Binding-site contacts:
Ligand atom OBZ contacts residue VAL76 of chain 1.A at 3.4 Å (h-bond).
Ligand atom CBF contacts residue PHE67 of chain 1.A at 3.8 Å (hydrophobic).
Ligand atom CA contacts residue TYR103 of chain 1.A at 3.8 Å (hydrophobic).
Ligand atom CAZ contacts residue TYR103 of chain 1.A at 3.3 Å (hydrophobic).
Ligand atom CBK contacts residue VAL76 of chain 1.A at 3.7 Å (hydrophobic).
Ligand atom CBH contacts residue GLN75 of chain 1.A at 3.4 Å.
Ligand atom CBJ contacts residue GLN75 of chain 1.A at 3.5 Å.
Ligand atom CBI contacts residue GLN75 of chain 1.A at 3.2 Å.
Ligand atom CAP contacts residue ASP58 of chain 1.A at 3.8 Å.
Ligand atom CAS contacts residue PHE67 of chain 1.A at 3.8 Å (hydrophobic).
Ligand atom OAJ contacts residue TYR103 of chain 1.A at 2.7 Å (h-bond).
Ligand atom CAI contacts residue TYR103 of chain 1.A at 3.5 Å (hydrophobic).
Ligand atom CAG contacts residue ASP58 of chain 1.A at 3.7 Å.
Ligand atom CCC contacts residue TYR103 of chain 1.A at 3.5 Å (hydrophobic).
Ligand atom CBJ contacts residue GLY74 of chain 1.A at 3.6 Å.
Ligand atom CBJ contacts residue VAL76 of chain 1.A at 3.6 Å (hydrophobic).
Ligand atom CBG contacts residue PHE67 of chain 1.A at 3.7 Å (hydrophobic).
Ligand atom OAJ contacts residue PHE120 of chain 1.A at 3.8 Å.
Ligand atom CCA contacts residue VAL76 of chain 1.A at 3.3 Å (hydrophobic).
Ligand atom CCC contacts residue ALA102 of chain 1.A at 3.8 Å (hydrophobic).
Ligand atom CAC contacts residue LYS111 of chain 1.A at 3.7 Å.
Ligand atom O contacts residue VAL76 of chain 1.A at 3.4 Å.
Ligand atom CAL contacts residue PHE120 of chain 1.A at 3.8 Å (hydrophobic).
Ligand atom CAS contacts residue TRP80 of chain 1.A at 3.7 Å (hydrophobic).
Ligand atom CBY contacts residue TYR103 of chain 1.A at 3.5 Å (hydrophobic).
Ligand atom CAM contacts residue LYS50 of chain 1.A at 3.8 Å.
Ligand atom OAW contacts residue TYR103 of chain 1.A at 3.2 Å (h-bond).
Ligand atom CAT contacts residue TYR47 of chain 1.A at 3.6 Å (hydrophobic).
Ligand atom O contacts residue ILE77 of chain 1.A at 3.0 Å (h-bond).
Ligand atom CAE contacts residue TYR103 of chain 1.A at 3.5 Å (hydrophobic).
Ligand atom CAD contacts residue LYS111 of chain 1.A at 3.8 Å.
Ligand atom CAN contacts residue LYS56 of chain 1.A at 3.8 Å.
Ligand atom CBP contacts residue ASP58 of chain 1.A at 3.8 Å.
Ligand atom OBV contacts residue LYS111 of chain 1.A at 3.6 Å.
Ligand atom CCA contacts residue GLY74 of chain 1.A at 3.3 Å.
Ligand atom CBY contacts residue SER108 of chain 1.A at 3.7 Å.
Ligand atom CB contacts residue TRP80 of chain 1.A at 3.4 Å (hydrophobic).
Ligand atom C contacts residue TYR103 of chain 1.A at 3.4 Å (hydrophobic).
Ligand atom CAA contacts residue ASP58 of chain 1.A at 3.3 Å.
Ligand atom CAU contacts residue TYR47 of chain 1.A at 3.8 Å (hydrophobic).

Sequence of chain 1.A:
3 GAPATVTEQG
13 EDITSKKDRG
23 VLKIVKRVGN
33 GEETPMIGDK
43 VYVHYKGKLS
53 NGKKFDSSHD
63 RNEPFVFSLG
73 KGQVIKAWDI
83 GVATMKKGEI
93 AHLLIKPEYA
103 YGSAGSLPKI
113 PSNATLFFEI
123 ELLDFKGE

The small molecule below binds the protein below.
Small molecule (SMILES): COc1ccc(CC[C@H]2OC(=O)[C@@H]3CCCCN3C(=O)[C@@H](C3CCCCC3)c3cc(OC)c(OC)c(c3)OC[C@@H](O)[C@H](O)COc3cccc2c3)cc1OC